Sequence of chain 1.B:
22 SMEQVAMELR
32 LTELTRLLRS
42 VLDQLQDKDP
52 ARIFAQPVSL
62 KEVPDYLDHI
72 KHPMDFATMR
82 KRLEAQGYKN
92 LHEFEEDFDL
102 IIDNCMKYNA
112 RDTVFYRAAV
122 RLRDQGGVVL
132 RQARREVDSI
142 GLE

Binding-site contacts:
Ligand atom C2 contacts residue VAL59 of chain 1.B at 4.1 Å (hydrophobic).
Ligand atom N1 contacts residue VAL59 of chain 1.B at 3.7 Å.
Ligand atom C5 contacts residue PHE116 of chain 1.B at 3.6 Å (hydrophobic).
Ligand atom C4 contacts residue VAL59 of chain 1.B at 4.1 Å (hydrophobic).
Ligand atom O1 contacts residue ASN110 of chain 1.B at 2.9 Å (h-bond).
Ligand atom C1 contacts residue PHE55 of chain 1.B at 4.0 Å (hydrophobic).
Ligand atom C5 contacts residue VAL64 of chain 1.B at 4.5 Å (hydrophobic).
Ligand atom N2 contacts residue GLU63 of chain 1.B at 3.1 Å (salt-bridge).
Ligand atom C3 contacts residue PHE116 of chain 1.B at 4.2 Å (hydrophobic).
Ligand atom C10 contacts residue VAL59 of chain 1.B at 3.8 Å (hydrophobic).
Ligand atom C2 contacts residue PHE116 of chain 1.B at 4.0 Å (hydrophobic).
Ligand atom C7 contacts residue GLU63 of chain 1.B at 3.9 Å.
Ligand atom C1 contacts residue ILE54 of chain 1.B at 3.8 Å (hydrophobic).
Ligand atom C10 contacts residue PHE116 of chain 1.B at 3.5 Å (hydrophobic).
Ligand atom O1 contacts residue TYR109 of chain 1.B at 4.3 Å.
Ligand atom C4 contacts residue VAL64 of chain 1.B at 4.0 Å (hydrophobic).
Ligand atom N1 contacts residue PHE116 of chain 1.B at 3.8 Å.
Ligand atom C2 contacts residue ASN110 of chain 1.B at 3.7 Å.
Ligand atom O1 contacts residue TYR67 of chain 1.B at 4.3 Å.
Ligand atom C6 contacts residue VAL59 of chain 1.B at 4.3 Å (hydrophobic).
Ligand atom C6 contacts residue PHE116 of chain 1.B at 3.8 Å (hydrophobic).
Ligand atom C1 contacts residue PHE116 of chain 1.B at 4.3 Å (hydrophobic).
Ligand atom C9 contacts residue VAL59 of chain 1.B at 4.1 Å (hydrophobic).
Ligand atom C6 contacts residue GLU63 of chain 1.B at 3.9 Å.
Ligand atom C7 contacts residue PHE116 of chain 1.B at 3.9 Å (hydrophobic).
Ligand atom C8 contacts residue ILE54 of chain 1.B at 3.7 Å (hydrophobic).
Ligand atom C6 contacts residue VAL64 of chain 1.B at 4.1 Å (hydrophobic).
Ligand atom C10 contacts residue ILE54 of chain 1.B at 4.4 Å (hydrophobic).
Ligand atom C8 contacts residue PHE116 of chain 1.B at 3.9 Å (hydrophobic).
Ligand atom C9 contacts residue ILE54 of chain 1.B at 3.2 Å (hydrophobic).
Ligand atom C5 contacts residue VAL59 of chain 1.B at 4.0 Å (hydrophobic).
Ligand atom C1 contacts residue VAL59 of chain 1.B at 4.0 Å (hydrophobic).
Ligand atom C3 contacts residue TYR109 of chain 1.B at 3.9 Å (hydrophobic).
Ligand atom C9 contacts residue PHE116 of chain 1.B at 3.7 Å (hydrophobic).
Ligand atom C1 contacts residue CYS106 of chain 1.B at 4.3 Å (hydrophobic).
Ligand atom C3 contacts residue ASN110 of chain 1.B at 4.0 Å.
Ligand atom O1 contacts residue CYS106 of chain 1.B at 3.9 Å.
Ligand atom C4 contacts residue PHE116 of chain 1.B at 4.2 Å (hydrophobic).

This small molecule binds to this protein.
Small molecule (SMILES): Cn1c(=O)ccc2cc(N)ccc21